Binding-site contacts:
Ligand atom C6 contacts residue THR225 of chain 1.A at 3.7 Å.
Ligand atom C1 contacts residue ASN227 of chain 1.A at 2.3 Å.
Ligand atom C5 contacts residue ASN227 of chain 1.A at 3.2 Å.
Ligand atom C3 contacts residue ARG204 of chain 1.A at 3.9 Å.
Ligand atom C6 contacts residue ASN227 of chain 1.A at 3.6 Å.
Ligand atom O5 contacts residue ASN227 of chain 1.A at 1.8 Å (h-bond).
Ligand atom O6 contacts residue ASN227 of chain 1.A at 3.4 Å (h-bond).
Ligand atom C4 contacts residue ARG204 of chain 1.A at 4.2 Å.
Ligand atom C2 contacts residue ASN227 of chain 1.A at 3.6 Å.
Ligand atom O5 contacts residue ARG204 of chain 1.A at 4.2 Å.
Ligand atom N2 contacts residue ARG204 of chain 1.A at 3.9 Å.
Ligand atom C8 contacts residue ARG204 of chain 1.A at 3.3 Å.
Ligand atom C1 contacts residue ARG204 of chain 1.A at 4.1 Å.
Ligand atom O6 contacts residue THR225 of chain 1.A at 3.1 Å (h-bond).
Ligand atom O3 contacts residue ARG204 of chain 1.A at 3.7 Å.
Ligand atom C8 contacts residue ASN227 of chain 1.A at 3.9 Å.
Ligand atom C2 contacts residue ARG204 of chain 1.A at 3.2 Å.
Ligand atom C4 contacts residue ASN227 of chain 1.A at 4.2 Å.
Ligand atom C7 contacts residue ARG204 of chain 1.A at 3.9 Å.

This small molecule binds to this protein.
Small molecule (SMILES): CC(=O)N[C@@H]1[C@@H](O)[C@H](O)[C@@H](CO)O[C@H]1O

Sequence of chain 1.A:
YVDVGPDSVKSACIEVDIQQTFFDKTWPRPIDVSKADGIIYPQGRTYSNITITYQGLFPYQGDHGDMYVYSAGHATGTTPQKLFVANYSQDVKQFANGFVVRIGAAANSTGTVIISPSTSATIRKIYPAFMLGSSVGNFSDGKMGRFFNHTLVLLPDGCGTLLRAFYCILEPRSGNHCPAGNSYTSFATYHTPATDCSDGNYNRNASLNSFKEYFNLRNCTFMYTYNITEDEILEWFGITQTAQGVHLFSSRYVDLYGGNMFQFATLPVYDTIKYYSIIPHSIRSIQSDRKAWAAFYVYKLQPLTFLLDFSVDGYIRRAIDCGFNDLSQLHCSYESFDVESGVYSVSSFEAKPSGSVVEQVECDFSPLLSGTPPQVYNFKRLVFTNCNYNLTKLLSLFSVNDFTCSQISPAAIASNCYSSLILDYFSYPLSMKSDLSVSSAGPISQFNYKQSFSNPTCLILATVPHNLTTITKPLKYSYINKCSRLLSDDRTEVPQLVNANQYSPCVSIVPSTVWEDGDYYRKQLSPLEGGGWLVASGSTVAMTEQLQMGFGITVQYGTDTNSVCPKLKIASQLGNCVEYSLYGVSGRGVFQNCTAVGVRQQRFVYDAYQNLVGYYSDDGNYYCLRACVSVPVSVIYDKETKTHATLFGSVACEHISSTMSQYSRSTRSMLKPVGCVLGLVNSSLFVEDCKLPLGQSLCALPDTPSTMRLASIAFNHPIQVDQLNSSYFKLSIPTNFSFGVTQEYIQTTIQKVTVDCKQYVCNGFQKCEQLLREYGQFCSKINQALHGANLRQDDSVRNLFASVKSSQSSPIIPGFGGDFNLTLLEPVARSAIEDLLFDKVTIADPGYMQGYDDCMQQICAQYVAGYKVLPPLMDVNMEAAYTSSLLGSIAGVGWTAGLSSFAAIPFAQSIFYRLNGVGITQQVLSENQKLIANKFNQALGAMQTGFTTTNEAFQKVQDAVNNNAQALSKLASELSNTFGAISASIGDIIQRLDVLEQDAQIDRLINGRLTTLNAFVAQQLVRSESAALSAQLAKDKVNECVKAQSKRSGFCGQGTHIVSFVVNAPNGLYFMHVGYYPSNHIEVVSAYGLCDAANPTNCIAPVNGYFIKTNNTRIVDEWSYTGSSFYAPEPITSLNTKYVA